Binding-site contacts:
Ligand atom O contacts residue GLY208 of chain 1.D at 3.4 Å.
Ligand atom CB contacts residue TYR275 of chain 1.D at 3.8 Å (hydrophobic).
Ligand atom O contacts residue SER235 of chain 1.D at 3.8 Å.
Ligand atom O contacts residue TYR301 of chain 1.D at 4.1 Å.
Ligand atom O contacts residue SER209 of chain 1.D at 3.7 Å.
Ligand atom C contacts residue ARG236 of chain 1.D at 4.0 Å.
Ligand atom O3 contacts residue VAL172 of chain 1.D at 3.4 Å.
Ligand atom OXT contacts residue SER209 of chain 1.D at 4.1 Å.
Ligand atom O3 contacts residue SER209 of chain 1.D at 4.2 Å.
Ligand atom OXT contacts residue SER235 of chain 1.D at 2.6 Å (h-bond).
Ligand atom C contacts residue SER209 of chain 1.D at 4.0 Å.
Ligand atom OXT contacts residue ARG236 of chain 1.D at 2.9 Å (salt-bridge).
Ligand atom CA contacts residue TYR275 of chain 1.D at 4.3 Å (hydrophobic).
Ligand atom CA contacts residue ARG236 of chain 1.D at 4.3 Å.
Ligand atom CA contacts residue VAL172 of chain 1.D at 4.5 Å (hydrophobic).
Ligand atom C contacts residue GLY208 of chain 1.D at 4.0 Å.
Ligand atom OXT contacts residue GLY208 of chain 1.D at 3.8 Å.
Ligand atom C contacts residue TYR275 of chain 1.D at 4.2 Å (hydrophobic).
Ligand atom C contacts residue SER235 of chain 1.D at 3.5 Å.
Ligand atom O contacts residue TYR275 of chain 1.D at 3.6 Å.
Ligand atom O contacts residue VAL234 of chain 1.D at 4.1 Å.

Sequence of chain 1.D:
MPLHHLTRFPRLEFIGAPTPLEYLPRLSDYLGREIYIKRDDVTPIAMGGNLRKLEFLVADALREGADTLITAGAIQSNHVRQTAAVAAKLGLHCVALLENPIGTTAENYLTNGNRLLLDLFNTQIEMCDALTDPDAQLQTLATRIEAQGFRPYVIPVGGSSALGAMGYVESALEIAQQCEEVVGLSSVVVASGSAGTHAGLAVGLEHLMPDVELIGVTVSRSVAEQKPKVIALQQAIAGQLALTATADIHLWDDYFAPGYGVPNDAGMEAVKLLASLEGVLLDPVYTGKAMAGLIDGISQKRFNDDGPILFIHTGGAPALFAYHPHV

This protein binds this small molecule.
Small molecule (SMILES): CC(=O)C(=O)O